Sequence of chain 1.F:
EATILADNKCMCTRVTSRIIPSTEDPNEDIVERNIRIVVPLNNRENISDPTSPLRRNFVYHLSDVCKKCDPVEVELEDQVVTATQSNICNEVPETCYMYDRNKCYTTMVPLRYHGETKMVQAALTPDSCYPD

Binding-site contacts:
Ligand atom C3 contacts residue ASN48 of chain 1.F at 3.8 Å.
Ligand atom O7 contacts residue ASN48 of chain 1.F at 4.5 Å.
Ligand atom C1 contacts residue SER50 of chain 1.F at 4.2 Å.
Ligand atom C6 contacts residue SER50 of chain 1.F at 3.8 Å.
Ligand atom O6 contacts residue ASP51 of chain 1.F at 4.1 Å.
Ligand atom N2 contacts residue ASN48 of chain 1.F at 2.9 Å (h-bond).
Ligand atom C6 contacts residue ASP51 of chain 1.F at 4.3 Å.
Ligand atom C5 contacts residue ASN48 of chain 1.F at 3.6 Å.
Ligand atom C8 contacts residue PRO98 of chain 1.F at 4.1 Å (hydrophobic).
Ligand atom C1 contacts residue ASN48 of chain 1.F at 1.4 Å.
Ligand atom O5 contacts residue SER50 of chain 1.F at 3.8 Å.
Ligand atom C5 contacts residue SER50 of chain 1.F at 3.6 Å.
Ligand atom C5 contacts residue ASP51 of chain 1.F at 4.3 Å.
Ligand atom O5 contacts residue ASP51 of chain 1.F at 3.2 Å.
Ligand atom C1 contacts residue ASP51 of chain 1.F at 4.0 Å.
Ligand atom C2 contacts residue ASN48 of chain 1.F at 2.5 Å.
Ligand atom C4 contacts residue ASN48 of chain 1.F at 4.2 Å.
Ligand atom O5 contacts residue ASN48 of chain 1.F at 2.4 Å (h-bond).
Ligand atom C7 contacts residue ASN48 of chain 1.F at 3.9 Å.

A small-molecule ligand and the protein it binds are described below.
Small molecule (SMILES): CC(=O)N[C@H]1[C@H](O[C@H]2[C@H](O)[C@@H](NC(C)=O)CO[C@@H]2CO)O[C@H](CO)[C@@H](O)[C@@H]1O